Sequence of chain 1.A:
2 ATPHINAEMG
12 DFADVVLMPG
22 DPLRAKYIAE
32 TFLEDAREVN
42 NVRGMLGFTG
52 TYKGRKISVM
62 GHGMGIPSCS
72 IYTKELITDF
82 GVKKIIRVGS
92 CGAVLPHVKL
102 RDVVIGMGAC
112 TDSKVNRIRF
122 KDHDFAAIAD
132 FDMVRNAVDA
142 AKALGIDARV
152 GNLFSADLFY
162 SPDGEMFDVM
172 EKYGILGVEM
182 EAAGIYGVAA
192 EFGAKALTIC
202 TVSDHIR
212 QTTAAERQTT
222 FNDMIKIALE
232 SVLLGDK

A protein and the small-molecule ligand that binds it are described below.
Small molecule (SMILES): Nc1ncnc2c1ncn2[C@@H]1O[C@H](CO)[C@H](O)[C@H]1O

Binding-site contacts:
Ligand atom N9 contacts residue SER91 of chain 2.A at 3.5 Å (h-bond).
Ligand atom N7 contacts residue GLY93 of chain 2.A at 3.7 Å.
Ligand atom O3' contacts residue GLU182 of chain 2.A at 2.7 Å (salt-bridge).
Ligand atom N3 contacts residue GLU180 of chain 2.A at 3.5 Å.
Ligand atom N6 contacts residue ILE207 of chain 2.A at 3.5 Å.
Ligand atom N7 contacts residue ASP205 of chain 2.A at 3.5 Å (salt-bridge).
Ligand atom C5 contacts residue VAL179 of chain 2.A at 3.5 Å (hydrophobic).
Ligand atom O2' contacts residue MET181 of chain 2.A at 3.1 Å (h-bond).
Ligand atom C8 contacts residue SER91 of chain 2.A at 3.4 Å.
Ligand atom C4' contacts residue PO41 of chain 2.D at 3.3 Å.
Ligand atom N1 contacts residue VAL179 of chain 2.A at 3.7 Å.
Ligand atom O5' contacts residue MET65 of chain 2.A at 3.8 Å.
Ligand atom C4 contacts residue VAL179 of chain 2.A at 3.5 Å (hydrophobic).
Ligand atom C2 contacts residue PHE160 of chain 2.A at 3.8 Å (hydrophobic).
Ligand atom C1' contacts residue PO41 of chain 2.D at 3.5 Å.
Ligand atom O2' contacts residue SER91 of chain 2.A at 3.8 Å.
Ligand atom O5' contacts residue HIS5 of chain 1.A at 2.7 Å (h-bond).
Ligand atom O2' contacts residue GLU180 of chain 2.A at 3.1 Å.
Ligand atom O2' contacts residue PO41 of chain 2.D at 3.4 Å (h-bond).
Ligand atom O5' contacts residue PHE160 of chain 2.A at 3.7 Å.
Ligand atom O4' contacts residue SER91 of chain 2.A at 3.7 Å.
Ligand atom O3' contacts residue MET65 of chain 2.A at 3.6 Å.
Ligand atom C2 contacts residue VAL179 of chain 2.A at 3.7 Å (hydrophobic).
Ligand atom O2' contacts residue GLU182 of chain 2.A at 2.7 Å (salt-bridge).
Ligand atom C4' contacts residue ARG44 of chain 1.A at 3.5 Å.
Ligand atom O4' contacts residue PO41 of chain 2.D at 3.3 Å (h-bond).
Ligand atom N3 contacts residue MET181 of chain 2.A at 3.6 Å.
Ligand atom C8 contacts residue CYS92 of chain 2.A at 3.7 Å (hydrophobic).
Ligand atom C2' contacts residue PO41 of chain 2.D at 3.7 Å.
Ligand atom C1' contacts residue SER91 of chain 2.A at 3.2 Å.
Ligand atom C2' contacts residue MET181 of chain 2.A at 3.8 Å (hydrophobic).
Ligand atom O2' contacts residue ARG88 of chain 2.A at 2.8 Å (salt-bridge).
Ligand atom O4' contacts residue ARG44 of chain 1.A at 3.8 Å.
Ligand atom N7 contacts residue CYS92 of chain 2.A at 3.7 Å.
Ligand atom O3' contacts residue PO41 of chain 2.D at 3.8 Å.
Ligand atom C3' contacts residue GLU182 of chain 2.A at 3.6 Å.
Ligand atom N3 contacts residue VAL179 of chain 2.A at 3.7 Å.
Ligand atom C3' contacts residue PO41 of chain 2.D at 3.1 Å.
Ligand atom C5' contacts residue MET65 of chain 2.A at 3.7 Å (hydrophobic).
Ligand atom C6 contacts residue VAL179 of chain 2.A at 3.6 Å (hydrophobic).

Sequence of chain 2.A:
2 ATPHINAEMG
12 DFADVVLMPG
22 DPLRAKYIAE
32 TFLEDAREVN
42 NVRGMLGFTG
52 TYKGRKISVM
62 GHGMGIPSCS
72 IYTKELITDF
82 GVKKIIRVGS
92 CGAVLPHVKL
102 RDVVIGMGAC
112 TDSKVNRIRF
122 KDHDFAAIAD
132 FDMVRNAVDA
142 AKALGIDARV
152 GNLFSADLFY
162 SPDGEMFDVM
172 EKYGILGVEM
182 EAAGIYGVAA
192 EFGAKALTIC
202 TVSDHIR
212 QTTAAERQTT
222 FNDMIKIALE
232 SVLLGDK